A small-molecule ligand and the protein it binds are described below.
Small molecule (SMILES): CC(=O)N[C@H]1[C@H](O[C@H]2[C@H](O)[C@@H](NC(C)=O)CO[C@@H]2CO)O[C@H](CO)[C@@H](O)[C@@H]1O

Binding-site contacts:
Ligand atom C6 contacts residue ASN415 of chain 1.A at 4.4 Å.
Ligand atom O7 contacts residue NAG1 of chain 1.G at 3.6 Å.
Ligand atom C2 contacts residue ASN415 of chain 1.A at 2.5 Å.
Ligand atom O5 contacts residue PRO260 of chain 1.A at 4.4 Å.
Ligand atom C6 contacts residue PRO260 of chain 1.A at 3.7 Å (hydrophobic).
Ligand atom O7 contacts residue ASN415 of chain 1.A at 4.5 Å.
Ligand atom C4 contacts residue ASN415 of chain 1.A at 4.2 Å.
Ligand atom N2 contacts residue ASN415 of chain 1.A at 3.0 Å (h-bond).
Ligand atom O5 contacts residue ASN415 of chain 1.A at 2.2 Å (h-bond).
Ligand atom C1 contacts residue ASN415 of chain 1.A at 1.4 Å.
Ligand atom C5 contacts residue ASN415 of chain 1.A at 3.6 Å.
Ligand atom C3 contacts residue ASN415 of chain 1.A at 3.8 Å.
Ligand atom O6 contacts residue PRO260 of chain 1.A at 3.7 Å.
Ligand atom C8 contacts residue ASN415 of chain 1.A at 3.6 Å.
Ligand atom C7 contacts residue ASN415 of chain 1.A at 3.5 Å.

Sequence of chain 1.A:
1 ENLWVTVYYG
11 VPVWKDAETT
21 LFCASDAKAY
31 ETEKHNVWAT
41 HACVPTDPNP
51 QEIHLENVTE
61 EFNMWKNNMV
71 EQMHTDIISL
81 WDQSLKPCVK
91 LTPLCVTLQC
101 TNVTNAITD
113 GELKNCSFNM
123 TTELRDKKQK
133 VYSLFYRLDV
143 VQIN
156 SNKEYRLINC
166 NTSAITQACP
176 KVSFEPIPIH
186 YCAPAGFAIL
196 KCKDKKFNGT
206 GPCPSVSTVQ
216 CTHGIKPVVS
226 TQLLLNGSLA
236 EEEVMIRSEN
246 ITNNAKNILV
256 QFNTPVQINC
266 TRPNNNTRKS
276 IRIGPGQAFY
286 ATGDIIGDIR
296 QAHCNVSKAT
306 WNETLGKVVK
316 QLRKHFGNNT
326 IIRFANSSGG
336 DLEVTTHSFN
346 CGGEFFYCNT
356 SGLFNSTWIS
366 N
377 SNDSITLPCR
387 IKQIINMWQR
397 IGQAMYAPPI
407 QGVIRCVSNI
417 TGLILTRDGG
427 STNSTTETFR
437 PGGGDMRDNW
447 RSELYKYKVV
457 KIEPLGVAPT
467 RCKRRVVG